Binding-site contacts:
Ligand atom C1 contacts residue TYR2 of chain 1.A at 3.4 Å (hydrophobic).
Ligand atom C2 contacts residue PRO1 of chain 1.A at 2.4 Å (hydrophobic).
Ligand atom N3 contacts residue PRO1 of chain 1.A at 3.5 Å (h-bond).
Ligand atom C1 contacts residue PRO1 of chain 1.A at 1.3 Å (hydrophobic).
Ligand atom O1 contacts residue PRO1 of chain 1.A at 2.3 Å (h-bond).
Ligand atom O1 contacts residue TYR2 of chain 1.A at 3.7 Å.

Sequence of chain 1.A:
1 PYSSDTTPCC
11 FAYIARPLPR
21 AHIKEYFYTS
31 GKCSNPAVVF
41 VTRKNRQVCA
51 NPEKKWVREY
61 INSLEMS

This protein binds this small molecule.
Small molecule (SMILES): CCCCCONCC=O